Sequence of chain 1.E:
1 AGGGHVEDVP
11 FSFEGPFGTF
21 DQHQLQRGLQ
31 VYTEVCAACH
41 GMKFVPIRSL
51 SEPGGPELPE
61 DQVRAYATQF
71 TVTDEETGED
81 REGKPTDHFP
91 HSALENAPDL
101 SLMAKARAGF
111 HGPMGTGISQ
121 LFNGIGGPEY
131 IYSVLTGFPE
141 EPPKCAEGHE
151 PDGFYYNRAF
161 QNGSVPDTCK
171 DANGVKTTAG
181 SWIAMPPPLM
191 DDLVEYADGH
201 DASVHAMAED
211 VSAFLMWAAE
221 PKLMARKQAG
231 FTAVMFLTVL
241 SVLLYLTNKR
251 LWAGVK

Sequence of chain 1.D:
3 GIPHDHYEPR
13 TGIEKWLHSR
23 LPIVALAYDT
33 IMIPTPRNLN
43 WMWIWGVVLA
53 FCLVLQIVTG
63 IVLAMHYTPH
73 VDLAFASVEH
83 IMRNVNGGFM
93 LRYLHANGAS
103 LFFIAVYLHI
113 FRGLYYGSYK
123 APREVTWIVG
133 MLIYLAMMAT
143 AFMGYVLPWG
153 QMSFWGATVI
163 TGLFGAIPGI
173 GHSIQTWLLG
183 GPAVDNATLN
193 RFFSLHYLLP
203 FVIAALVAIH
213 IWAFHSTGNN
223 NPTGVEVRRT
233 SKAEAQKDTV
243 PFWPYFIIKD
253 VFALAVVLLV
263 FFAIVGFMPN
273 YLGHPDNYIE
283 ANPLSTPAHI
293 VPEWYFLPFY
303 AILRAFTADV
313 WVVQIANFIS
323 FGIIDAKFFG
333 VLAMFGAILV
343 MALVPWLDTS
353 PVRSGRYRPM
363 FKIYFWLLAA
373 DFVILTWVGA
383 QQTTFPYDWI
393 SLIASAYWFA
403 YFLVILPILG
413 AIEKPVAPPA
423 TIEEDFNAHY

Binding-site contacts:
Ligand atom C7B contacts residue TRP296 of chain 1.D at 3.4 Å (hydrophobic).
Ligand atom C3G contacts residue LEU299 of chain 1.D at 3.7 Å (hydrophobic).
Ligand atom C2A contacts residue TRP379 of chain 1.D at 3.8 Å (hydrophobic).
Ligand atom O1G contacts residue THR378 of chain 1.D at 3.9 Å.
Ligand atom C contacts residue HIS111 of chain 1.E at 3.6 Å.
Ligand atom O2P contacts residue ALA382 of chain 1.D at 2.9 Å.
Ligand atom O1G contacts residue TRP379 of chain 1.D at 3.7 Å.
Ligand atom C contacts residue GLY112 of chain 1.E at 3.8 Å.
Ligand atom C5B contacts residue TRP296 of chain 1.D at 3.6 Å (hydrophobic).
Ligand atom O contacts residue GLN120 of chain 1.E at 3.1 Å (h-bond).
Ligand atom O3P contacts residue ALA382 of chain 1.D at 3.8 Å.
Ligand atom P contacts residue ALA382 of chain 1.D at 3.9 Å.
Ligand atom O2G contacts residue TRP296 of chain 1.D at 3.9 Å.
Ligand atom O1A contacts residue THR378 of chain 1.D at 3.6 Å.
Ligand atom O2P contacts residue GLY115 of chain 1.E at 3.0 Å (h-bond).
Ligand atom P contacts residue GLY115 of chain 1.E at 4.0 Å.
Ligand atom C8B contacts residue LEU274 of chain 1.D at 3.9 Å (hydrophobic).
Ligand atom N contacts residue GLN120 of chain 1.E at 3.5 Å (h-bond).
Ligand atom OG contacts residue GLY115 of chain 1.E at 3.9 Å.
Ligand atom C1G contacts residue GLY115 of chain 1.E at 3.5 Å.
Ligand atom O contacts residue HIS111 of chain 1.E at 3.4 Å.
Ligand atom CB contacts residue GLY115 of chain 1.E at 3.9 Å.
Ligand atom OXT contacts residue GLY117 of chain 1.E at 3.6 Å.
Ligand atom C3A contacts residue THR116 of chain 1.E at 3.5 Å.
Ligand atom C7B contacts residue ILE106 of chain 1.D at 3.8 Å (hydrophobic).
Ligand atom C4B contacts residue LEU274 of chain 1.D at 4.0 Å (hydrophobic).
Ligand atom C8B contacts residue ILE106 of chain 1.D at 4.0 Å (hydrophobic).
Ligand atom CA contacts residue GLY117 of chain 1.E at 3.5 Å.
Ligand atom CA contacts residue GLN120 of chain 1.E at 3.9 Å.
Ligand atom C3B contacts residue TRP296 of chain 1.D at 3.9 Å (hydrophobic).
Ligand atom O1G contacts residue GLY115 of chain 1.E at 3.8 Å.
Ligand atom C5A contacts residue THR116 of chain 1.E at 3.9 Å.
Ligand atom C2G contacts residue LEU299 of chain 1.D at 3.6 Å (hydrophobic).
Ligand atom O contacts residue PHE110 of chain 1.E at 3.8 Å.
Ligand atom C6B contacts residue LEU274 of chain 1.D at 4.0 Å (hydrophobic).
Ligand atom CB contacts residue GLY117 of chain 1.E at 3.3 Å.
Ligand atom OXT contacts residue HIS111 of chain 1.E at 3.2 Å.
Ligand atom C contacts residue GLN120 of chain 1.E at 3.8 Å.
Ligand atom C4A contacts residue THR116 of chain 1.E at 3.9 Å.
Ligand atom OXT contacts residue GLY112 of chain 1.E at 2.8 Å (h-bond).

This protein binds this small molecule.
Small molecule (SMILES): CCCCCCCC(=O)OC[C@H](COP(=O)(O)OC[C@H](N)C(=O)O)OC(=O)CCCCCCC